Sequence of chain 2.A:
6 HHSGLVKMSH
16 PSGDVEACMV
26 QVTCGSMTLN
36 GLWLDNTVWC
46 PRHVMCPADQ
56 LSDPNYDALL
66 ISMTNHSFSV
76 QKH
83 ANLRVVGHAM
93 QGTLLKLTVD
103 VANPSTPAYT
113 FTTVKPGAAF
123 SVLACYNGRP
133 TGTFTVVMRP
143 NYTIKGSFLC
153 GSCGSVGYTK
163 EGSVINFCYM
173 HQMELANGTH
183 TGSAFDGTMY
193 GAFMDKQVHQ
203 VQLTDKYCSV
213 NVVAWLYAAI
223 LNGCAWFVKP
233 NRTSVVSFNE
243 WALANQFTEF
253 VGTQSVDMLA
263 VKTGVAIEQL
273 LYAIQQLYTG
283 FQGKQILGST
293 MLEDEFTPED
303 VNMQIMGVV

The protein below binds the small molecule below.
Small molecule (SMILES): CC(C)C[C@H](NC(=O)OCC1CN(C(=O)OC(C)(C)C)C1)C(=O)N[C@@H](C[C@@H]1C=CNC1=O)C(O)S(=O)(=O)O

Binding-site contacts:
Ligand atom O26 contacts residue FZI1 of chain 2.C at 0.0 Å (h-bond).
Ligand atom O02 contacts residue CYS155 of chain 2.A at 2.6 Å (h-bond).
Ligand atom N11 contacts residue FZI1 of chain 2.C at 0.1 Å (h-bond).
Ligand atom C17 contacts residue FZI1 of chain 2.C at 0.1 Å.
Ligand atom C23 contacts residue FZI1 of chain 2.C at 0.1 Å.
Ligand atom N18 contacts residue FZI1 of chain 2.C at 0.2 Å (h-bond).
Ligand atom C08 contacts residue FZI1 of chain 2.C at 0.1 Å.
Ligand atom C12 contacts residue FZI1 of chain 2.C at 0.1 Å.
Ligand atom C15 contacts residue FZI1 of chain 2.C at 0.2 Å.
Ligand atom C30 contacts residue FZI1 of chain 2.C at 0.0 Å.
Ligand atom C19 contacts residue FZI1 of chain 2.C at 0.1 Å.
Ligand atom O20 contacts residue FZI1 of chain 2.C at 0.2 Å (h-bond).
Ligand atom C25 contacts residue FZI1 of chain 2.C at 0.1 Å.
Ligand atom C01 contacts residue FZI1 of chain 2.C at 0.1 Å.
Ligand atom C06 contacts residue FZI1 of chain 2.C at 0.2 Å.
Ligand atom C28 contacts residue FZI1 of chain 2.C at 0.0 Å.
Ligand atom C22 contacts residue FZI1 of chain 2.C at 0.1 Å.
Ligand atom C13 contacts residue FZI1 of chain 2.C at 0.1 Å.
Ligand atom O10 contacts residue HIS173 of chain 2.A at 2.8 Å (h-bond).
Ligand atom C03 contacts residue FZI1 of chain 2.C at 0.1 Å.
Ligand atom C03 contacts residue CYS155 of chain 2.A at 2.7 Å (hydrophobic).
Ligand atom C14 contacts residue FZI1 of chain 2.C at 0.1 Å.
Ligand atom N07 contacts residue FZI1 of chain 2.C at 0.2 Å (h-bond).
Ligand atom C04 contacts residue FZI1 of chain 2.C at 0.1 Å.
Ligand atom C01 contacts residue CYS155 of chain 2.A at 1.8 Å (hydrophobic).
Ligand atom C05 contacts residue FZI1 of chain 2.C at 0.1 Å.
Ligand atom C16 contacts residue FZI1 of chain 2.C at 0.4 Å.
Ligand atom N24 contacts residue FZI1 of chain 2.C at 0.1 Å (h-bond).
Ligand atom O10 contacts residue FZI1 of chain 2.C at 0.4 Å (h-bond).
Ligand atom C27 contacts residue FZI1 of chain 2.C at 0.0 Å.
Ligand atom O33 contacts residue FZI1 of chain 2.C at 0.1 Å (h-bond).
Ligand atom O02 contacts residue FZI1 of chain 2.C at 1.3 Å.
Ligand atom N11 contacts residue GLN174 of chain 2.A at 2.9 Å (h-bond).
Ligand atom C21 contacts residue FZI1 of chain 2.C at 0.2 Å.
Ligand atom C32 contacts residue FZI1 of chain 2.C at 0.1 Å.
Ligand atom O31 contacts residue FZI1 of chain 2.C at 0.1 Å (h-bond).
Ligand atom C09 contacts residue FZI1 of chain 2.C at 0.1 Å.
Ligand atom C29 contacts residue FZI1 of chain 2.C at 0.0 Å.
Ligand atom O34 contacts residue FZI1 of chain 2.C at 0.1 Å (h-bond).
Ligand atom O33 contacts residue GLU176 of chain 2.A at 2.7 Å (salt-bridge).